Sequence of chain 1.B:
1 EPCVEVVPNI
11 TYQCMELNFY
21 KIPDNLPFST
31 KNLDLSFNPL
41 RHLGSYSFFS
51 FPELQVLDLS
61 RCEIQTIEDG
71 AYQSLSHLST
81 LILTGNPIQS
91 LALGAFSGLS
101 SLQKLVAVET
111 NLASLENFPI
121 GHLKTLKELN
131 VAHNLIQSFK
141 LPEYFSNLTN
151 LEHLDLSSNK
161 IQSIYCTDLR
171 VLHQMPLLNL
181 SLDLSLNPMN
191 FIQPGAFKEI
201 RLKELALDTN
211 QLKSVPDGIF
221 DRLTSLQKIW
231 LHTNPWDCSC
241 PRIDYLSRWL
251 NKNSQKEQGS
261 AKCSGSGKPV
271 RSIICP

Binding-site contacts:
Ligand atom C8 contacts residue LYS203 of chain 1.B at 3.9 Å.
Ligand atom C2 contacts residue ASN179 of chain 1.B at 2.8 Å.
Ligand atom C4 contacts residue ASN179 of chain 1.B at 4.3 Å.
Ligand atom O6 contacts residue LEU177 of chain 1.B at 3.4 Å.
Ligand atom C1 contacts residue ARG201 of chain 1.B at 4.4 Å.
Ligand atom N2 contacts residue ASN179 of chain 1.B at 3.1 Å (h-bond).
Ligand atom O5 contacts residue ARG201 of chain 1.B at 3.6 Å.
Ligand atom C1 contacts residue ASN179 of chain 1.B at 1.4 Å.
Ligand atom O5 contacts residue ASN179 of chain 1.B at 2.4 Å (h-bond).
Ligand atom C8 contacts residue ASN179 of chain 1.B at 3.6 Å.
Ligand atom C5 contacts residue ASN179 of chain 1.B at 3.5 Å.
Ligand atom C7 contacts residue ASN179 of chain 1.B at 3.9 Å.
Ligand atom C3 contacts residue ASN179 of chain 1.B at 4.0 Å.

A small-molecule ligand and the protein it binds are described below.
Small molecule (SMILES): CC(=O)N[C@@H]1[C@@H](O)[C@H](O)[C@@H](CO)O[C@H]1O